Sequence of chain 1.M:
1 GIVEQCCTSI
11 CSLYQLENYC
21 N

Sequence of chain 1.I:
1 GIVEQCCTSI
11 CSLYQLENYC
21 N

Binding-site contacts:
Ligand atom CD2 contacts residue TYR14 of chain 1.M at 3.5 Å (hydrophobic).
Ligand atom CE2 contacts residue LEU13 of chain 1.I at 3.7 Å (hydrophobic).
Ligand atom NE1 contacts residue GLU17 of chain 1.M at 4.3 Å.
Ligand atom OH contacts residue GLU17 of chain 1.I at 3.0 Å (salt-bridge).
Ligand atom CZ3 contacts residue GLU17 of chain 1.I at 4.0 Å.
Ligand atom CH2 contacts residue LEU13 of chain 1.I at 4.4 Å (hydrophobic).
Ligand atom OH contacts residue LEU13 of chain 1.I at 3.7 Å.
Ligand atom CZ3 contacts residue TYR14 of chain 1.M at 3.3 Å (hydrophobic).
Ligand atom NE1 contacts residue TYR14 of chain 1.M at 3.6 Å.
Ligand atom CB contacts residue LEU13 of chain 1.I at 4.5 Å (hydrophobic).
Ligand atom NE1 contacts residue LEU13 of chain 1.M at 4.2 Å.
Ligand atom CD1 contacts residue LEU13 of chain 1.I at 3.8 Å (hydrophobic).
Ligand atom CB contacts residue GLU17 of chain 1.M at 4.2 Å.
Ligand atom CE2 contacts residue LEU13 of chain 1.M at 4.5 Å (hydrophobic).
Ligand atom OH contacts residue TYR14 of chain 1.I at 4.4 Å.
Ligand atom CZ2 contacts residue TYR14 of chain 1.M at 3.4 Å (hydrophobic).
Ligand atom CE2 contacts residue TYR14 of chain 1.M at 3.4 Å (hydrophobic).
Ligand atom CH2 contacts residue TYR14 of chain 1.M at 3.1 Å (hydrophobic).
Ligand atom OH contacts residue TYR14 of chain 1.M at 3.7 Å.
Ligand atom CD1 contacts residue TYR14 of chain 1.M at 3.9 Å (hydrophobic).
Ligand atom CG contacts residue LEU13 of chain 1.I at 3.8 Å (hydrophobic).
Ligand atom CD1 contacts residue GLU17 of chain 1.M at 3.3 Å.
Ligand atom CZ2 contacts residue LEU13 of chain 1.I at 4.4 Å (hydrophobic).
Ligand atom CZ3 contacts residue LEU13 of chain 1.I at 3.9 Å (hydrophobic).
Ligand atom NZ contacts residue GLU17 of chain 1.M at 4.1 Å.
Ligand atom CG contacts residue TYR14 of chain 1.M at 4.0 Å (hydrophobic).
Ligand atom NE1 contacts residue LEU13 of chain 1.I at 3.8 Å.
Ligand atom CG contacts residue GLU17 of chain 1.M at 4.0 Å.
Ligand atom CE3 contacts residue LEU13 of chain 1.I at 3.6 Å (hydrophobic).
Ligand atom CH2 contacts residue GLU17 of chain 1.I at 4.0 Å.
Ligand atom CE3 contacts residue TYR14 of chain 1.M at 3.8 Å (hydrophobic).
Ligand atom CD2 contacts residue LEU13 of chain 1.I at 3.7 Å (hydrophobic).
Ligand atom CZ2 contacts residue LEU13 of chain 1.M at 4.0 Å (hydrophobic).
Ligand atom CA contacts residue GLU17 of chain 1.M at 3.1 Å.

This small molecule binds to this protein.
Small molecule (SMILES): NCCc1c[nH]c2ccc(O)cc12